Binding-site contacts:
Ligand atom N7 contacts residue TRP47 of chain 14.E at 4.0 Å.
Ligand atom C8 contacts residue LYS143 of chain 14.E at 2.8 Å.
Ligand atom C4 contacts residue TRP47 of chain 14.E at 3.9 Å (hydrophobic).
Ligand atom N7 contacts residue LYS143 of chain 14.E at 3.7 Å.
Ligand atom C6 contacts residue TRP47 of chain 14.E at 3.9 Å (hydrophobic).
Ligand atom C1' contacts residue TRP47 of chain 14.E at 4.3 Å (hydrophobic).
Ligand atom C1' contacts residue GLU140 of chain 14.E at 3.2 Å.
Ligand atom O2' contacts residue GLU140 of chain 14.E at 3.0 Å (salt-bridge).
Ligand atom N3 contacts residue TRP47 of chain 14.E at 3.9 Å.
Ligand atom C5 contacts residue TRP47 of chain 14.E at 4.0 Å (hydrophobic).
Ligand atom C2 contacts residue TRP47 of chain 14.E at 3.8 Å (hydrophobic).
Ligand atom N9 contacts residue LYS143 of chain 14.E at 3.8 Å.
Ligand atom O4' contacts residue GLU140 of chain 14.E at 4.1 Å.
Ligand atom OP1 contacts residue LYS45 of chain 45.F at 4.3 Å.
Ligand atom N9 contacts residue TRP47 of chain 14.E at 4.0 Å.
Ligand atom C2' contacts residue LYS143 of chain 14.E at 4.5 Å.
Ligand atom O4' contacts residue LYS143 of chain 14.E at 4.2 Å.
Ligand atom N1 contacts residue TRP47 of chain 14.E at 3.8 Å.
Ligand atom N9 contacts residue GLU140 of chain 14.E at 4.1 Å.
Ligand atom N6 contacts residue TRP47 of chain 14.E at 4.2 Å.
Ligand atom C2' contacts residue GLU140 of chain 14.E at 3.5 Å.
Ligand atom O4' contacts residue TRP47 of chain 14.E at 4.0 Å.
Ligand atom C8 contacts residue GLU140 of chain 14.E at 4.1 Å.
Ligand atom C8 contacts residue TRP47 of chain 14.E at 4.0 Å (hydrophobic).
Ligand atom C1' contacts residue LYS143 of chain 14.E at 4.0 Å.

Sequence of chain 14.E:
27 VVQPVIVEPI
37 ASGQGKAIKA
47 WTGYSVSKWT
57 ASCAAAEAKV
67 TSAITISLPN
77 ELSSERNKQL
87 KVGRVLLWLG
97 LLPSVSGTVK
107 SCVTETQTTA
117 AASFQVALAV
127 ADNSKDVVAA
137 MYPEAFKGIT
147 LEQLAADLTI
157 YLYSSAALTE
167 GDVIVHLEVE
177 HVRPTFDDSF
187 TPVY

A protein and the small-molecule ligand that binds it are described below.
Small molecule (SMILES): Nc1ncnc2c1ncn2[C@@H]1O[C@H](COP(=O)=O)[C@@H](O[P](=O)(O)OC[C@H]2O[C@@H](n3ccc(=O)[nH]c3=O)[C@H](O)[C@@H]2O)[C@H]1O

Sequence of chain 45.F:
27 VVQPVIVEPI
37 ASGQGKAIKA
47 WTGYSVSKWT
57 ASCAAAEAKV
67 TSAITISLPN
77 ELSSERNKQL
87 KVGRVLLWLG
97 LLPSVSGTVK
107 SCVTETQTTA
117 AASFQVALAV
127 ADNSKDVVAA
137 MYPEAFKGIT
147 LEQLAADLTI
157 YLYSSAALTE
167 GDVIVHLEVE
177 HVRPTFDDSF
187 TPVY